Binding-site contacts:
Ligand atom C43 contacts residue ARG125 of chain 1.B at 3.5 Å.
Ligand atom C48 contacts residue HIS122 of chain 1.A at 3.5 Å.
Ligand atom C13 contacts residue ARG125 of chain 1.A at 3.5 Å.
Ligand atom C40 contacts residue ARG125 of chain 1.B at 3.4 Å.
Ligand atom O84 contacts residue LEU49 of chain 1.B at 3.7 Å.
Ligand atom C59 contacts residue ARG119 of chain 1.A at 3.5 Å.
Ligand atom C9 contacts residue HIS122 of chain 1.B at 3.5 Å.
Ligand atom O24 contacts residue ALA123 of chain 1.B at 3.1 Å (h-bond).
Ligand atom C14 contacts residue HIS122 of chain 1.B at 3.3 Å.
Ligand atom C50 contacts residue HIS122 of chain 1.A at 3.4 Å.
Ligand atom O86 contacts residue ARG125 of chain 1.B at 2.7 Å (salt-bridge).
Ligand atom C20 contacts residue ARG125 of chain 1.A at 3.5 Å.
Ligand atom O84 contacts residue ARG125 of chain 1.B at 3.2 Å (salt-bridge).
Ligand atom O80 contacts residue ALA123 of chain 1.A at 3.2 Å.
Ligand atom N44 contacts residue ARG125 of chain 1.B at 3.6 Å (salt-bridge).
Ligand atom O81 contacts residue HIS122 of chain 1.A at 3.1 Å.
Ligand atom O25 contacts residue HIS126 of chain 1.B at 3.3 Å (h-bond).
Ligand atom O36 contacts residue ARG292 of chain 1.B at 3.3 Å (salt-bridge).
Ligand atom O45 contacts residue ARG125 of chain 1.B at 3.1 Å.
Ligand atom C8 contacts residue HIS122 of chain 1.B at 3.6 Å.
Ligand atom O23 contacts residue HIS126 of chain 1.B at 3.2 Å (h-bond).
Ligand atom C46 contacts residue HIS122 of chain 1.A at 3.7 Å.
Ligand atom C13 contacts residue HIS122 of chain 1.B at 3.5 Å.
Ligand atom C5 contacts residue ARG125 of chain 1.A at 3.6 Å.
Ligand atom N19 contacts residue ARG125 of chain 1.A at 3.5 Å.
Ligand atom C38 contacts residue HIS126 of chain 1.B at 3.5 Å.
Ligand atom C8 contacts residue ARG125 of chain 1.A at 3.5 Å.
Ligand atom C40 contacts residue HIS126 of chain 1.B at 3.4 Å.
Ligand atom O24 contacts residue HIS122 of chain 1.B at 3.2 Å.
Ligand atom O81 contacts residue ALA123 of chain 1.A at 3.0 Å (h-bond).
Ligand atom C27 contacts residue HIS122 of chain 1.B at 3.4 Å.
Ligand atom O80 contacts residue HIS126 of chain 1.A at 3.1 Å.
Ligand atom O82 contacts residue HIS126 of chain 1.A at 2.8 Å (h-bond).
Ligand atom C48 contacts residue ARG125 of chain 1.B at 3.5 Å.
Ligand atom O23 contacts residue ALA123 of chain 1.B at 3.3 Å.
Ligand atom C20 contacts residue HIS122 of chain 1.B at 3.4 Å.
Ligand atom S75 contacts residue HIS126 of chain 1.A at 3.6 Å (h-bond).
Ligand atom C42 contacts residue ARG125 of chain 1.B at 3.5 Å.
Ligand atom C46 contacts residue ARG125 of chain 1.B at 3.5 Å.
Ligand atom C42 contacts residue HIS126 of chain 1.A at 3.5 Å.

Sequence of chain 1.A:
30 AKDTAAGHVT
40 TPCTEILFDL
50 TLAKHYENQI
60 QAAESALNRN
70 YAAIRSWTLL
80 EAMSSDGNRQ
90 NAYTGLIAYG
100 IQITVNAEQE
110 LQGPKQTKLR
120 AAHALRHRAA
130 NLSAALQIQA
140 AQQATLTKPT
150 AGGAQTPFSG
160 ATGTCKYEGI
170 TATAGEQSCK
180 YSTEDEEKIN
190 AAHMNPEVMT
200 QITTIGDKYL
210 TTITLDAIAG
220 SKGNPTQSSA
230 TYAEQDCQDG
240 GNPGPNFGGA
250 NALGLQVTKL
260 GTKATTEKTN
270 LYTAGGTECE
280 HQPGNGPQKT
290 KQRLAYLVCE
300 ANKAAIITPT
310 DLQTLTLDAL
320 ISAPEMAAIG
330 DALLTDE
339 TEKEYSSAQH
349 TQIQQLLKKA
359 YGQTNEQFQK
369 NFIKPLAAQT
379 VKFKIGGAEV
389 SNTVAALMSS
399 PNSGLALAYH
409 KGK

Sequence of chain 1.B:
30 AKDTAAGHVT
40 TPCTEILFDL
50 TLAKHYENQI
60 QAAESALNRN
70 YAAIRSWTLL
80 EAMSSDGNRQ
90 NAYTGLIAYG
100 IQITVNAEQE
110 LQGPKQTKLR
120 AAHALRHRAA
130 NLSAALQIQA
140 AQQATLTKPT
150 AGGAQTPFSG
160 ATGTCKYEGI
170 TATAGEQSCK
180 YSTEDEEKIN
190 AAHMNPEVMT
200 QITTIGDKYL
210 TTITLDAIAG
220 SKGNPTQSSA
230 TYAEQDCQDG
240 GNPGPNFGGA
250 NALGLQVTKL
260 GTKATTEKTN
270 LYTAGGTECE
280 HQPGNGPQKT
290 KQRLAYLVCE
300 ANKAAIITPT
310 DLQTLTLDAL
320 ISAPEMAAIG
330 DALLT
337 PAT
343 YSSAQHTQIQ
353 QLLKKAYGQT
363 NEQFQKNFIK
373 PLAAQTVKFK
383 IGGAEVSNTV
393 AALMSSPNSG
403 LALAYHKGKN

The small molecule below binds the protein below.
Small molecule (SMILES): Cc1ccc(C(=O)Nc2ccc(S(=O)(=O)O)c3cc(S(=O)(=O)O)cc(S(=O)(=O)O)c23)cc1NC(=O)c1cccc(NC(=O)Nc2cccc(C(=O)Nc3cc(C(=O)Nc4ccc(S(=O)(=O)O)c5cc(S(=O)(=O)O)cc(S(=O)(=O)O)c45)ccc3C)c2)c1